A small-molecule ligand and the protein it binds are described below.
Small molecule (SMILES): CC(=O)N[C@@H]1[C@@H](O)[C@H](O)[C@@H](CO)O[C@H]1O

Binding-site contacts:
Ligand atom C5 contacts residue ASN212 of chain 23.K at 3.7 Å.
Ligand atom N2 contacts residue ASN212 of chain 23.K at 2.9 Å (h-bond).
Ligand atom N2 contacts residue ILE211 of chain 23.K at 4.0 Å.
Ligand atom C1 contacts residue ILE211 of chain 23.K at 4.2 Å (hydrophobic).
Ligand atom O5 contacts residue ASN212 of chain 23.K at 2.4 Å (h-bond).
Ligand atom C2 contacts residue ASN212 of chain 23.K at 2.5 Å.
Ligand atom O7 contacts residue ASN212 of chain 23.K at 4.1 Å.
Ligand atom C1 contacts residue ASN212 of chain 23.K at 1.4 Å.
Ligand atom C4 contacts residue ASN212 of chain 23.K at 4.2 Å.
Ligand atom C7 contacts residue ASN212 of chain 23.K at 3.7 Å.
Ligand atom C3 contacts residue ASN212 of chain 23.K at 3.8 Å.

Sequence of chain 23.K:
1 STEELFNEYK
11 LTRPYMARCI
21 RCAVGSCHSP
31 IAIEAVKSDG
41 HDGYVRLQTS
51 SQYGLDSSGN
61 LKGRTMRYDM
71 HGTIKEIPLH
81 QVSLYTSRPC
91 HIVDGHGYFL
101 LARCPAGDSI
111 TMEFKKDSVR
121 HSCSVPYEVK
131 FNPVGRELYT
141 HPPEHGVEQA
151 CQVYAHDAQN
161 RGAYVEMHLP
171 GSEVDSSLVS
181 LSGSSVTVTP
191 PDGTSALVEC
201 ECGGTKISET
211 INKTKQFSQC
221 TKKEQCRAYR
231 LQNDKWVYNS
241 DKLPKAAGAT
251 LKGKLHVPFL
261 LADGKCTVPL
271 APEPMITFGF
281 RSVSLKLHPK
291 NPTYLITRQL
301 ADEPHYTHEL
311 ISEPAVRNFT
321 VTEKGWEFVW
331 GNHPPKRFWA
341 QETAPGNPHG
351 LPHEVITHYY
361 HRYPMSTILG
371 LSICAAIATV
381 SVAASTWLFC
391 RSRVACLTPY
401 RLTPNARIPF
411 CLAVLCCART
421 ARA